A protein and the small-molecule ligand that binds it are described below.
Small molecule (SMILES): O=C(O)CCNC(=O)c1ccc(N/N=C2\C=CC(=O)C(C(=O)O)=C2)cc1

Sequence of chain 1.A:
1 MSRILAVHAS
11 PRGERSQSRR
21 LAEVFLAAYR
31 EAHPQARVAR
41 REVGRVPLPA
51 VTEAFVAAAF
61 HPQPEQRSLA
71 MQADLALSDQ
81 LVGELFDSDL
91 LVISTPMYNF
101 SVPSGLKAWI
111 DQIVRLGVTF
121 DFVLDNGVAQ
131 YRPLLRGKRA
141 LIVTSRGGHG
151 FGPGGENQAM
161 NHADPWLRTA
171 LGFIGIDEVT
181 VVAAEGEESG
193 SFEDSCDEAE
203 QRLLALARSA

Binding-site contacts:
Ligand atom CAA contacts residue FMN1 of chain 1.G at 3.5 Å.
Ligand atom CAC contacts residue PHE100 of chain 1.B at 4.2 Å (hydrophobic).
Ligand atom OAU contacts residue ASN99 of chain 1.B at 3.9 Å.
Ligand atom NAS contacts residue TYR131 of chain 1.A at 3.1 Å.
Ligand atom OAW contacts residue PHE60 of chain 1.A at 3.4 Å.
Ligand atom CAE contacts residue FMN1 of chain 1.G at 3.6 Å.
Ligand atom OAV contacts residue GLU188 of chain 1.B at 3.7 Å.
Ligand atom OAV contacts residue FMN1 of chain 1.G at 3.8 Å.
Ligand atom OAV contacts residue TYR131 of chain 1.A at 3.9 Å.
Ligand atom CAI contacts residue ASN157 of chain 1.B at 3.9 Å.
Ligand atom CAD contacts residue FMN1 of chain 1.G at 3.5 Å.
Ligand atom CAG contacts residue PHE151 of chain 1.B at 4.1 Å (hydrophobic).
Ligand atom OAW contacts residue PHE120 of chain 1.A at 4.2 Å.
Ligand atom OAY contacts residue ASN157 of chain 1.B at 3.6 Å (h-bond).
Ligand atom CAC contacts residue PHE173 of chain 1.A at 3.5 Å (hydrophobic).
Ligand atom CAN contacts residue PHE100 of chain 1.B at 3.7 Å (hydrophobic).
Ligand atom OAU contacts residue FMN1 of chain 1.G at 3.5 Å (h-bond).
Ligand atom CAB contacts residue FMN1 of chain 1.G at 3.4 Å.
Ligand atom CAF contacts residue FMN1 of chain 1.G at 3.6 Å.
Ligand atom CAB contacts residue PHE100 of chain 1.B at 3.7 Å (hydrophobic).
Ligand atom CAD contacts residue PHE173 of chain 1.A at 4.2 Å (hydrophobic).
Ligand atom CAM contacts residue TYR131 of chain 1.A at 4.2 Å (hydrophobic).
Ligand atom CAH contacts residue FMN1 of chain 1.G at 3.7 Å.
Ligand atom NAR contacts residue TYR131 of chain 1.A at 4.1 Å.
Ligand atom OAW contacts residue FMN1 of chain 1.G at 3.7 Å.
Ligand atom NAR contacts residue PHE151 of chain 1.B at 3.6 Å.
Ligand atom CAM contacts residue PHE151 of chain 1.B at 3.8 Å (hydrophobic).
Ligand atom CAO contacts residue PHE173 of chain 1.A at 4.1 Å (hydrophobic).
Ligand atom CAF contacts residue TYR131 of chain 1.A at 3.5 Å (hydrophobic).
Ligand atom CAL contacts residue MET160 of chain 1.B at 3.7 Å (hydrophobic).
Ligand atom CAG contacts residue ASN157 of chain 1.B at 4.0 Å.
Ligand atom NAR contacts residue FMN1 of chain 1.G at 4.2 Å.
Ligand atom CAB contacts residue PHE173 of chain 1.A at 3.7 Å (hydrophobic).
Ligand atom CAP contacts residue ASN157 of chain 1.B at 4.1 Å.
Ligand atom CAA contacts residue TYR131 of chain 1.A at 4.0 Å (hydrophobic).
Ligand atom CAC contacts residue FMN1 of chain 1.G at 3.4 Å.
Ligand atom CAQ contacts residue ASN157 of chain 1.B at 3.7 Å.
Ligand atom OAU contacts residue PHE120 of chain 1.A at 3.9 Å.
Ligand atom CAO contacts residue MET160 of chain 1.B at 3.8 Å (hydrophobic).
Ligand atom CAN contacts residue PHE173 of chain 1.A at 3.6 Å (hydrophobic).

Sequence of chain 1.B:
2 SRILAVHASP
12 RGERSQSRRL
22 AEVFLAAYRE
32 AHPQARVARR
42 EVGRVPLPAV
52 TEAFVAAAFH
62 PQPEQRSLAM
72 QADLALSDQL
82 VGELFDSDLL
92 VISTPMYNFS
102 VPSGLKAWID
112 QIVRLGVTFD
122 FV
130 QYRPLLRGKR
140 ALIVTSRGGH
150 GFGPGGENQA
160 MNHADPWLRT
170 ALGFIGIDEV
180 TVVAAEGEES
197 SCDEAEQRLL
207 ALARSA